This small molecule binds to this protein.
Small molecule (SMILES): CC(=O)N[C@@H]1[C@@H](O)[C@H](O)[C@@H](CO)O[C@H]1O

Sequence of chain 1.A:
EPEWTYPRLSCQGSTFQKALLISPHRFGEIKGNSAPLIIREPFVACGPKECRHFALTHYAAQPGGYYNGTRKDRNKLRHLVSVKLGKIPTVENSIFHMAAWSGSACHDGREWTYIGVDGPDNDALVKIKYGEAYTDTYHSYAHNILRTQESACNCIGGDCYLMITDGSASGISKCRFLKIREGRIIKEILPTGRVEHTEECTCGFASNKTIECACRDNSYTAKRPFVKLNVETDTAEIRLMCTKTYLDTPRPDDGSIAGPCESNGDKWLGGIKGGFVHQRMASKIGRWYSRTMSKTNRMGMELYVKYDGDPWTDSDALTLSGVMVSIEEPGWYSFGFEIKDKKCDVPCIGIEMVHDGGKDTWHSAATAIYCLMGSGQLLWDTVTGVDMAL

Binding-site contacts:
Ligand atom O5 contacts residue ASN208 of chain 1.A at 2.4 Å (h-bond).
Ligand atom C8 contacts residue ARG280 of chain 1.A at 3.7 Å.
Ligand atom O5 contacts residue PRO7 of chain 1.A at 4.3 Å.
Ligand atom O4 contacts residue ARG8 of chain 1.A at 3.6 Å.
Ligand atom C5 contacts residue TYR6 of chain 1.A at 4.0 Å (hydrophobic).
Ligand atom C4 contacts residue ASN208 of chain 1.A at 4.2 Å.
Ligand atom C7 contacts residue PRO7 of chain 1.A at 3.3 Å (hydrophobic).
Ligand atom C3 contacts residue ASN208 of chain 1.A at 3.8 Å.
Ligand atom C8 contacts residue PRO7 of chain 1.A at 3.5 Å (hydrophobic).
Ligand atom C3 contacts residue PRO7 of chain 1.A at 3.2 Å (hydrophobic).
Ligand atom C2 contacts residue PRO7 of chain 1.A at 3.2 Å (hydrophobic).
Ligand atom C4 contacts residue ARG8 of chain 1.A at 4.4 Å.
Ligand atom C8 contacts residue ARG8 of chain 1.A at 3.5 Å.
Ligand atom O7 contacts residue ASN208 of chain 1.A at 4.5 Å.
Ligand atom N2 contacts residue ASN208 of chain 1.A at 2.9 Å (h-bond).
Ligand atom C1 contacts residue PRO7 of chain 1.A at 3.4 Å (hydrophobic).
Ligand atom C4 contacts residue PRO7 of chain 1.A at 3.5 Å (hydrophobic).
Ligand atom N2 contacts residue ARG8 of chain 1.A at 4.2 Å.
Ligand atom O7 contacts residue PRO7 of chain 1.A at 4.3 Å.
Ligand atom O7 contacts residue LEU9 of chain 1.A at 3.5 Å.
Ligand atom O5 contacts residue TYR6 of chain 1.A at 4.3 Å.
Ligand atom C2 contacts residue ASN208 of chain 1.A at 2.4 Å.
Ligand atom C4 contacts residue TYR6 of chain 1.A at 4.4 Å (hydrophobic).
Ligand atom C8 contacts residue LEU9 of chain 1.A at 3.6 Å (hydrophobic).
Ligand atom C1 contacts residue TYR6 of chain 1.A at 4.4 Å (hydrophobic).
Ligand atom C7 contacts residue ARG8 of chain 1.A at 4.1 Å.
Ligand atom C5 contacts residue PRO7 of chain 1.A at 4.3 Å (hydrophobic).
Ligand atom C3 contacts residue ARG8 of chain 1.A at 4.0 Å.
Ligand atom C5 contacts residue ASN208 of chain 1.A at 3.7 Å.
Ligand atom O4 contacts residue PRO7 of chain 1.A at 2.6 Å (h-bond).
Ligand atom C1 contacts residue ASN208 of chain 1.A at 1.4 Å.
Ligand atom N2 contacts residue PRO7 of chain 1.A at 2.5 Å (h-bond).
Ligand atom C7 contacts residue LEU9 of chain 1.A at 3.9 Å (hydrophobic).
Ligand atom O4 contacts residue TYR6 of chain 1.A at 3.5 Å.
Ligand atom C7 contacts residue ASN208 of chain 1.A at 4.0 Å.